A protein and the small-molecule ligand that binds it are described below.
Small molecule (SMILES): CC(=O)N[C@H]1[C@H](O[C@H]2[C@H](O)[C@@H](NC(C)=O)CO[C@@H]2CO)O[C@H](CO)[C@@H](O)[C@@H]1O

Sequence of chain 12.BA:
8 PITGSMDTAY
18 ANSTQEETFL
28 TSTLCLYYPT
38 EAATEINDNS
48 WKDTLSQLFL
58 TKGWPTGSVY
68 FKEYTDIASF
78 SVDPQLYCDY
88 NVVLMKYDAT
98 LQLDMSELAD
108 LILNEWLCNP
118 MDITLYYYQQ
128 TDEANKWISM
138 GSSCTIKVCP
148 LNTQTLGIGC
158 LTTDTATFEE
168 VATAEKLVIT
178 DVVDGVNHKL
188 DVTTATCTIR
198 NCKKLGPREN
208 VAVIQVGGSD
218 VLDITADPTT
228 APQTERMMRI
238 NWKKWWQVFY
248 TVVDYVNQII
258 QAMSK

Binding-site contacts:
Ligand atom C8 contacts residue TYR17 of chain 12.BA at 4.4 Å (hydrophobic).
Ligand atom C5 contacts residue ASN19 of chain 12.BA at 3.5 Å.
Ligand atom O7 contacts residue ASN19 of chain 12.BA at 4.2 Å.
Ligand atom C2 contacts residue ASN19 of chain 12.BA at 2.9 Å.
Ligand atom C7 contacts residue ASN19 of chain 12.BA at 3.8 Å.
Ligand atom O5 contacts residue ASN19 of chain 12.BA at 2.5 Å (h-bond).
Ligand atom C3 contacts residue ASN19 of chain 12.BA at 4.0 Å.
Ligand atom C1 contacts residue ASN19 of chain 12.BA at 1.6 Å.
Ligand atom C4 contacts residue ASN19 of chain 12.BA at 4.4 Å.
Ligand atom N2 contacts residue ASN19 of chain 12.BA at 3.2 Å (h-bond).